Binding-site contacts:
Ligand atom C12 contacts residue GLU22 of chain 1.B at 3.8 Å.
Ligand atom C10 contacts residue TYR49 of chain 1.B at 4.2 Å (hydrophobic).
Ligand atom C13 contacts residue ILE47 of chain 1.B at 3.4 Å (hydrophobic).
Ligand atom C15 contacts residue THR21 of chain 1.B at 3.8 Å.
Ligand atom C4 contacts residue GLU22 of chain 1.B at 3.9 Å.
Ligand atom C13 contacts residue TYR49 of chain 1.B at 3.8 Å (hydrophobic).
Ligand atom C10 contacts residue GLU22 of chain 1.B at 3.8 Å.
Ligand atom C9 contacts residue GLU22 of chain 1.B at 3.9 Å.
Ligand atom C7 contacts residue GLU22 of chain 1.B at 4.0 Å.
Ligand atom C12 contacts residue ILE47 of chain 1.B at 3.8 Å (hydrophobic).
Ligand atom C1 contacts residue ARG20 of chain 1.B at 4.0 Å.
Ligand atom C14 contacts residue TYR49 of chain 1.B at 3.6 Å (hydrophobic).
Ligand atom C8 contacts residue GLU22 of chain 1.B at 3.5 Å.
Ligand atom C15 contacts residue TYR49 of chain 1.B at 3.9 Å (hydrophobic).
Ligand atom C5 contacts residue GLU22 of chain 1.B at 3.8 Å.
Ligand atom C12 contacts residue TYR49 of chain 1.B at 4.1 Å (hydrophobic).
Ligand atom C contacts residue ARG20 of chain 1.B at 4.4 Å.
Ligand atom C3 contacts residue GLU22 of chain 1.B at 4.5 Å.
Ligand atom C13 contacts residue ARG20 of chain 1.B at 4.1 Å.
Ligand atom C13 contacts residue GLU22 of chain 1.B at 3.8 Å.
Ligand atom C13 contacts residue THR21 of chain 1.B at 4.1 Å.
Ligand atom C11 contacts residue TYR49 of chain 1.B at 4.3 Å (hydrophobic).
Ligand atom C13 contacts residue ILE48 of chain 1.B at 4.4 Å (hydrophobic).
Ligand atom C14 contacts residue ARG20 of chain 1.B at 3.6 Å.
Ligand atom C15 contacts residue GLU22 of chain 1.B at 3.8 Å.
Ligand atom C14 contacts residue THR21 of chain 1.B at 3.3 Å.
Ligand atom C14 contacts residue GLU22 of chain 1.B at 3.5 Å.
Ligand atom C6 contacts residue GLU22 of chain 1.B at 4.0 Å.
Ligand atom C11 contacts residue GLU22 of chain 1.B at 3.8 Å.
Ligand atom C1 contacts residue TYR49 of chain 1.B at 3.8 Å (hydrophobic).

Sequence of chain 1.B:
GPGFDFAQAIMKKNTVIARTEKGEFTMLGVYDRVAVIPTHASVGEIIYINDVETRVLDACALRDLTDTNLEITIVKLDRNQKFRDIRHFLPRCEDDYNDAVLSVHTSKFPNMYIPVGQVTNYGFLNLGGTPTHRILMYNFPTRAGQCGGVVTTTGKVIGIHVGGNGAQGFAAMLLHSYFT

This protein binds this small molecule.
Small molecule (SMILES): OC1CN(C(c2ccccc2)c2ccccc2)C1